Sequence of chain 1.C:
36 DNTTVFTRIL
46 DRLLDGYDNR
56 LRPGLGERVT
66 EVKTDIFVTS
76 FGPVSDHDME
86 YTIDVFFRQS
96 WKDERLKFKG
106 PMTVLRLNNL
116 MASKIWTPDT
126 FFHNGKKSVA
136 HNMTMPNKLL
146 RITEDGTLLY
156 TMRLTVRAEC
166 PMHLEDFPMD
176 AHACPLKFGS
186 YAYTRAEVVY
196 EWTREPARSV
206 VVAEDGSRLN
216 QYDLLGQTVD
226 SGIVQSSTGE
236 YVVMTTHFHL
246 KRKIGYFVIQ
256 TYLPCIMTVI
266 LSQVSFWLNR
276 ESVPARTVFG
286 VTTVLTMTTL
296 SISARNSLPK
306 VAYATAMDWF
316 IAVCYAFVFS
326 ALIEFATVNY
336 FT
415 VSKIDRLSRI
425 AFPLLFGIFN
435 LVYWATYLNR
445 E

This small molecule binds to this protein.
Small molecule (SMILES): NCCCC(=O)O

Binding-site contacts:
Ligand atom C contacts residue LEU144 of chain 1.C at 4.4 Å (hydrophobic).
Ligand atom CD contacts residue PHE224 of chain 1.B at 4.1 Å (hydrophobic).
Ligand atom O contacts residue THR156 of chain 1.C at 3.3 Å.
Ligand atom OXT contacts residue PHE91 of chain 1.C at 3.8 Å.
Ligand atom O contacts residue TYR229 of chain 1.B at 4.5 Å.
Ligand atom OXT contacts residue ARG93 of chain 1.C at 3.8 Å.
Ligand atom CG contacts residue TYR181 of chain 1.B at 3.5 Å (hydrophobic).
Ligand atom N contacts residue SER180 of chain 1.B at 4.3 Å.
Ligand atom N contacts residue TYR229 of chain 1.B at 3.4 Å.
Ligand atom CB contacts residue PHE91 of chain 1.C at 4.1 Å (hydrophobic).
Ligand atom CD contacts residue TYR121 of chain 1.B at 4.3 Å (hydrophobic).
Ligand atom CB contacts residue TYR121 of chain 1.B at 4.3 Å (hydrophobic).
Ligand atom O contacts residue ARG93 of chain 1.C at 4.2 Å.
Ligand atom O contacts residue LEU144 of chain 1.C at 3.8 Å.
Ligand atom N contacts residue TYR181 of chain 1.B at 4.0 Å.
Ligand atom C contacts residue ARG93 of chain 1.C at 4.4 Å.
Ligand atom OXT contacts residue THR156 of chain 1.C at 3.5 Å.
Ligand atom CG contacts residue TYR229 of chain 1.B at 3.8 Å (hydrophobic).
Ligand atom CD contacts residue TYR229 of chain 1.B at 4.3 Å (hydrophobic).
Ligand atom CG contacts residue LEU144 of chain 1.C at 4.3 Å (hydrophobic).
Ligand atom CB contacts residue TYR181 of chain 1.B at 3.8 Å (hydrophobic).
Ligand atom N contacts residue GLU179 of chain 1.B at 3.6 Å.
Ligand atom C contacts residue THR156 of chain 1.C at 3.6 Å.
Ligand atom N contacts residue TYR121 of chain 1.B at 4.4 Å.

Sequence of chain 1.B:
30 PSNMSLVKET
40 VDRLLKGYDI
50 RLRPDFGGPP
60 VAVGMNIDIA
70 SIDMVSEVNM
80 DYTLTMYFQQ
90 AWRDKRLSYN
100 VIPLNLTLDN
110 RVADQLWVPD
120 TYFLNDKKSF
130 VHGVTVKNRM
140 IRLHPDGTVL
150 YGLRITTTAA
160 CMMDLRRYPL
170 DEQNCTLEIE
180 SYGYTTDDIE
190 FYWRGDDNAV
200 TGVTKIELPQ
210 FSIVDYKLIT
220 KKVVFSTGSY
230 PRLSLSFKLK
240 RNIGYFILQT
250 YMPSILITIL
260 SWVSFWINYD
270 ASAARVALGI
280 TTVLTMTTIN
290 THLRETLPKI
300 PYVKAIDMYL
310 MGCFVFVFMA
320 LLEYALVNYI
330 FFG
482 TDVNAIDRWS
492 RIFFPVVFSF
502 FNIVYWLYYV